Binding-site contacts:
Ligand atom CG1 contacts residue 4631 of chain 1.C at 3.1 Å.
Ligand atom O3P contacts residue ARG134 of chain 1.A at 2.9 Å (salt-bridge).
Ligand atom O contacts residue ASN231 of chain 1.A at 2.8 Å (h-bond).
Ligand atom N contacts residue ASN231 of chain 1.A at 2.8 Å (h-bond).
Ligand atom C contacts residue ASN231 of chain 1.A at 3.6 Å.
Ligand atom CB contacts residue TRP235 of chain 1.A at 3.6 Å (hydrophobic).
Ligand atom O1P contacts residue ARG134 of chain 1.A at 2.9 Å (salt-bridge).
Ligand atom P contacts residue ARG134 of chain 1.A at 3.7 Å.
Ligand atom O contacts residue LEU179 of chain 1.A at 3.5 Å.
Ligand atom C contacts residue ASN180 of chain 1.A at 3.6 Å.
Ligand atom CZ contacts residue LEU227 of chain 1.A at 3.6 Å (hydrophobic).
Ligand atom CB contacts residue ASN180 of chain 1.A at 3.3 Å.
Ligand atom C contacts residue VAL51 of chain 1.A at 3.7 Å (hydrophobic).
Ligand atom O3P contacts residue TYR135 of chain 1.A at 2.7 Å (h-bond).
Ligand atom CB contacts residue ASN231 of chain 1.A at 3.5 Å.
Ligand atom P contacts residue ARG61 of chain 1.A at 3.7 Å.
Ligand atom CA contacts residue LEU179 of chain 1.A at 3.7 Å (hydrophobic).
Ligand atom O1P contacts residue ARG61 of chain 1.A at 2.9 Å (salt-bridge).
Ligand atom N contacts residue LEU179 of chain 1.A at 3.4 Å.
Ligand atom CA contacts residue ASN180 of chain 1.A at 3.5 Å.
Ligand atom CG1 contacts residue VAL51 of chain 1.A at 3.2 Å (hydrophobic).
Ligand atom CB contacts residue PE51 of chain 1.D at 3.3 Å.
Ligand atom NH1 contacts residue ASP230 of chain 1.A at 3.0 Å (salt-bridge).
Ligand atom N contacts residue ASN180 of chain 1.A at 2.8 Å (h-bond).
Ligand atom CD contacts residue ASP230 of chain 1.A at 3.5 Å.
Ligand atom CG contacts residue GLU187 of chain 1.A at 3.7 Å.
Ligand atom CD contacts residue GLU187 of chain 1.A at 3.5 Å.
Ligand atom O contacts residue VAL51 of chain 1.A at 3.7 Å.
Ligand atom O contacts residue PE51 of chain 1.D at 3.2 Å.
Ligand atom NE contacts residue LEU227 of chain 1.A at 3.6 Å.
Ligand atom CG2 contacts residue 4631 of chain 1.C at 3.5 Å.
Ligand atom CB contacts residue ASN231 of chain 1.A at 3.7 Å.
Ligand atom C contacts residue LEU179 of chain 1.A at 3.7 Å (hydrophobic).
Ligand atom O contacts residue VAL183 of chain 1.A at 3.5 Å.
Ligand atom O contacts residue LEU234 of chain 1.A at 3.6 Å.
Ligand atom CA contacts residue ASN180 of chain 1.A at 3.8 Å.
Ligand atom CA contacts residue ASN231 of chain 1.A at 3.5 Å.
Ligand atom O2P contacts residue ARG61 of chain 1.A at 3.0 Å (salt-bridge).
Ligand atom CB contacts residue ASN180 of chain 1.A at 3.6 Å.
Ligand atom CA contacts residue ASN231 of chain 1.A at 3.7 Å.

The small molecule below binds the protein below.
Small molecule (SMILES): CCC[C@H](NC(=O)[C@H](C)N)C(=O)N1CCC[C@H]1C(=O)N[C@@H](CCCN=C(N)N)C(=O)N[C@@H](COP(=O)(O)O)C(=O)N[C@@H](CC(C)C)C(=O)N[C@@H](CCC(=O)O)C(=O)N[C@H](C(=O)N[C@@H](C)C=O)C(C)C

Sequence of chain 1.A:
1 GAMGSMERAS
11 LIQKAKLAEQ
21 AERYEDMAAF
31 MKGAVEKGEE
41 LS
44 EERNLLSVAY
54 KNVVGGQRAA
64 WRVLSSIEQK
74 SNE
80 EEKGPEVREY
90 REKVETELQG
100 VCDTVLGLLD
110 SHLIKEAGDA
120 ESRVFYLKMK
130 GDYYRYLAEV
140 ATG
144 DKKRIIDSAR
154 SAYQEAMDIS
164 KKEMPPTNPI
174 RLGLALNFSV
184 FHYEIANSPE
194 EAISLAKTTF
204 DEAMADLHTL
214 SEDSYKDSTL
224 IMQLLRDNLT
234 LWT